This protein binds this small molecule.
Small molecule (SMILES): CN(C)c1ccc2c(-c3cc(C(=O)NCCOCCOCCCCCNS(=O)(=O)C(F)(F)F)ccc3C(=O)O)c3ccc(=[N+](C)C)cc-3oc2c1

Binding-site contacts:
Ligand atom C contacts residue MET173 of chain 1.A at 3.7 Å (hydrophobic).
Ligand atom C16 contacts residue MET173 of chain 1.A at 3.8 Å (hydrophobic).
Ligand atom O1 contacts residue ALA143 of chain 1.A at 3.3 Å.
Ligand atom C28 contacts residue GLU168 of chain 1.A at 3.6 Å.
Ligand atom O2 contacts residue THR170 of chain 1.A at 3.6 Å.
Ligand atom O1 contacts residue THR170 of chain 1.A at 3.6 Å.
Ligand atom C25 contacts residue GLN163 of chain 1.A at 3.4 Å.
Ligand atom C8 contacts residue ASN270 of chain 1.A at 3.7 Å.
Ligand atom C6 contacts residue ASN270 of chain 1.A at 3.7 Å.
Ligand atom O3 contacts residue TRP105 of chain 1.A at 3.0 Å (h-bond).
Ligand atom C15 contacts residue GLY169 of chain 1.A at 3.8 Å.
Ligand atom O4 contacts residue PHE147 of chain 1.A at 3.2 Å.
Ligand atom N1 contacts residue ASP104 of chain 1.A at 2.7 Å (salt-bridge).
Ligand atom C5 contacts residue GLY174 of chain 1.A at 3.5 Å.
Ligand atom C27 contacts residue GLU168 of chain 1.A at 3.3 Å.
Ligand atom O4 contacts residue PHE166 of chain 1.A at 3.3 Å.
Ligand atom C9 contacts residue ASP104 of chain 1.A at 3.1 Å.
Ligand atom O1 contacts residue PHE147 of chain 1.A at 3.3 Å.
Ligand atom F2 contacts residue LEU207 of chain 1.A at 3.2 Å.
Ligand atom F1 contacts residue TRP139 of chain 1.A at 3.5 Å.
Ligand atom O3 contacts residue ASN39 of chain 1.A at 3.3 Å.
Ligand atom N3 contacts residue GLU168 of chain 1.A at 3.7 Å.
Ligand atom F2 contacts residue PHE203 of chain 1.A at 3.5 Å.
Ligand atom F contacts residue TRP105 of chain 1.A at 3.3 Å.
Ligand atom C2 contacts residue ALA143 of chain 1.A at 3.7 Å (hydrophobic).
Ligand atom O2 contacts residue PHE147 of chain 1.A at 3.6 Å.
Ligand atom C34 contacts residue THR146 of chain 1.A at 3.5 Å.
Ligand atom C8 contacts residue ASP104 of chain 1.A at 3.7 Å.
Ligand atom F2 contacts residue PRO204 of chain 1.A at 3.6 Å.
Ligand atom F1 contacts residue LEU244 of chain 1.A at 3.5 Å.
Ligand atom F2 contacts residue TRP105 of chain 1.A at 3.3 Å.
Ligand atom C5 contacts residue THR170 of chain 1.A at 3.8 Å.
Ligand atom O contacts residue THR170 of chain 1.A at 2.7 Å (h-bond).
Ligand atom F contacts residue ILE130 of chain 1.A at 3.3 Å.
Ligand atom C22 contacts residue VAL165 of chain 1.A at 3.5 Å (hydrophobic).
Ligand atom C7 contacts residue ASN270 of chain 1.A at 3.5 Å.
Ligand atom O3 contacts residue PHE203 of chain 1.A at 3.7 Å.
Ligand atom C10 contacts residue TRP105 of chain 1.A at 3.7 Å (hydrophobic).
Ligand atom C29 contacts residue GLU168 of chain 1.A at 3.5 Å.
Ligand atom N contacts residue THR146 of chain 1.A at 3.7 Å.

Sequence of chain 1.A:
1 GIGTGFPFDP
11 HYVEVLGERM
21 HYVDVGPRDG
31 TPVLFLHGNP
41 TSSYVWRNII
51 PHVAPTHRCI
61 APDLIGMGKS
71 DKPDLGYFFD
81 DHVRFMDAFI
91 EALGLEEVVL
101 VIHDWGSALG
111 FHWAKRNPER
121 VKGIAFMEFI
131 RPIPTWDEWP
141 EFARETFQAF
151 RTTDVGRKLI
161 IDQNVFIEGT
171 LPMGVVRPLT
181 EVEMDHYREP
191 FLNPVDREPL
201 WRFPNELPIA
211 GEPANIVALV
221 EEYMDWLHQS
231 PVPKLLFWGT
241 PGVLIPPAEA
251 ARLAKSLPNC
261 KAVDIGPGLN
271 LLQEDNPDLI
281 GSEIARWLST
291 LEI